Sequence of chain 1.A:
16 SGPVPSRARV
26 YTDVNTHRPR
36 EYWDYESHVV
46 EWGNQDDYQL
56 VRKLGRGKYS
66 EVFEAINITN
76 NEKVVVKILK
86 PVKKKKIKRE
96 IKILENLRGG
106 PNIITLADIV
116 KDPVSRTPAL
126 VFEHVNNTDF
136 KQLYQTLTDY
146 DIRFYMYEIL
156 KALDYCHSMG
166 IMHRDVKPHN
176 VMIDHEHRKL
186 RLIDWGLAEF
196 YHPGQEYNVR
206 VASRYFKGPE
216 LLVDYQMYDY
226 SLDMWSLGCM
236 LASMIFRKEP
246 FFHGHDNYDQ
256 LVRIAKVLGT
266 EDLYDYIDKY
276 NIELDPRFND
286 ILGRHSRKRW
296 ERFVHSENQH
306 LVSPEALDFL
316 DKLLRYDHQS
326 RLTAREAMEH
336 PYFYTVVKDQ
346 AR

The protein below binds the small molecule below.
Small molecule (SMILES): NCCc1ccc(Cl)c(Cl)c1

Binding-site contacts:
Ligand atom CL1 contacts residue TYR53 of chain 1.A at 3.6 Å.
Ligand atom C5 contacts residue LEU55 of chain 1.A at 4.4 Å (hydrophobic).
Ligand atom C1 contacts residue GLN54 of chain 1.A at 4.3 Å.
Ligand atom N contacts residue TYR53 of chain 1.A at 3.4 Å (h-bond).
Ligand atom C5 contacts residue ASP117 of chain 1.A at 4.4 Å.
Ligand atom C7 contacts residue LEU55 of chain 1.A at 4.1 Å (hydrophobic).
Ligand atom C7 contacts residue TYR53 of chain 1.A at 3.6 Å (hydrophobic).
Ligand atom CL contacts residue ILE83 of chain 1.A at 3.9 Å.
Ligand atom N contacts residue ASP51 of chain 1.A at 3.4 Å (salt-bridge).
Ligand atom C1 contacts residue TYR53 of chain 1.A at 3.4 Å (hydrophobic).
Ligand atom C contacts residue ASP51 of chain 1.A at 4.5 Å.
Ligand atom C7 contacts residue GLN50 of chain 1.A at 3.6 Å.
Ligand atom C6 contacts residue LEU55 of chain 1.A at 4.1 Å (hydrophobic).
Ligand atom CL1 contacts residue GLN50 of chain 1.A at 4.2 Å.
Ligand atom CL contacts residue VAL81 of chain 1.A at 3.9 Å.
Ligand atom CL1 contacts residue VAL81 of chain 1.A at 4.0 Å.
Ligand atom C4 contacts residue PRO118 of chain 1.A at 3.9 Å (hydrophobic).
Ligand atom C6 contacts residue TYR53 of chain 1.A at 4.4 Å (hydrophobic).
Ligand atom C3 contacts residue ASP117 of chain 1.A at 4.3 Å.
Ligand atom C2 contacts residue TYR53 of chain 1.A at 4.0 Å (hydrophobic).
Ligand atom CL contacts residue ALA124 of chain 1.A at 3.4 Å.
Ligand atom C3 contacts residue LEU55 of chain 1.A at 4.0 Å (hydrophobic).
Ligand atom C6 contacts residue GLN50 of chain 1.A at 4.1 Å.
Ligand atom N contacts residue GLN50 of chain 1.A at 3.0 Å (h-bond).
Ligand atom C4 contacts residue LEU55 of chain 1.A at 4.1 Å (hydrophobic).
Ligand atom C contacts residue GLN50 of chain 1.A at 4.3 Å.
Ligand atom C2 contacts residue LEU55 of chain 1.A at 4.1 Å (hydrophobic).
Ligand atom C2 contacts residue GLN50 of chain 1.A at 4.3 Å.
Ligand atom C4 contacts residue ASP117 of chain 1.A at 3.5 Å.
Ligand atom C3 contacts residue PRO118 of chain 1.A at 4.1 Å (hydrophobic).
Ligand atom CL1 contacts residue LEU55 of chain 1.A at 4.5 Å.
Ligand atom CL contacts residue VAL115 of chain 1.A at 4.1 Å.
Ligand atom C1 contacts residue LEU55 of chain 1.A at 4.5 Å (hydrophobic).
Ligand atom CL contacts residue ASP117 of chain 1.A at 4.0 Å.
Ligand atom C contacts residue TYR53 of chain 1.A at 3.8 Å (hydrophobic).
Ligand atom CL1 contacts residue VAL115 of chain 1.A at 3.8 Å.